Binding-site contacts:
Ligand atom CB contacts residue ASN109 of chain 1.A at 3.6 Å.
Ligand atom N contacts residue ALA110 of chain 1.A at 3.4 Å (h-bond).
Ligand atom CD2 contacts residue GLU177 of chain 1.A at 3.8 Å.
Ligand atom NH2 contacts residue GLU94 of chain 1.A at 3.1 Å (salt-bridge).
Ligand atom O contacts residue TYR113 of chain 1.A at 3.5 Å.
Ligand atom O contacts residue ZN1 of chain 1.E at 3.0 Å.
Ligand atom N contacts residue THR112 of chain 1.A at 3.2 Å (h-bond).
Ligand atom O contacts residue ARG848 of chain 1.A at 3.5 Å (salt-bridge).
Ligand atom O contacts residue GLU177 of chain 1.A at 3.9 Å.
Ligand atom O contacts residue PHE111 of chain 1.A at 3.4 Å.
Ligand atom CB contacts residue PHE96 of chain 1.A at 3.9 Å (hydrophobic).
Ligand atom O contacts residue GLN80 of chain 1.A at 2.9 Å (h-bond).
Ligand atom CZ contacts residue HIS81 of chain 1.A at 3.6 Å.
Ligand atom N contacts residue ASN109 of chain 1.A at 3.2 Å (h-bond).
Ligand atom O contacts residue PRO114 of chain 1.A at 3.7 Å.
Ligand atom O contacts residue THR112 of chain 1.A at 2.9 Å (h-bond).
Ligand atom NH1 contacts residue GLU94 of chain 1.A at 2.6 Å (salt-bridge).
Ligand atom CB contacts residue HIS77 of chain 1.A at 3.9 Å.
Ligand atom OG1 contacts residue TYR854 of chain 1.A at 3.4 Å (h-bond).
Ligand atom CA contacts residue THR112 of chain 1.A at 3.7 Å.
Ligand atom O contacts residue TYR854 of chain 1.A at 3.8 Å.
Ligand atom NH1 contacts residue PHE96 of chain 1.A at 3.7 Å.
Ligand atom N contacts residue ASN109 of chain 1.A at 3.4 Å (h-bond).
Ligand atom O contacts residue ALA110 of chain 1.A at 3.8 Å.
Ligand atom O contacts residue TYR854 of chain 1.A at 3.4 Å (h-bond).
Ligand atom CG contacts residue GLN80 of chain 1.A at 3.3 Å.
Ligand atom CB contacts residue ASN109 of chain 1.A at 3.8 Å.
Ligand atom NH2 contacts residue HIS81 of chain 1.A at 2.8 Å (h-bond).
Ligand atom CA contacts residue ALA110 of chain 1.A at 3.2 Å (hydrophobic).
Ligand atom NH2 contacts residue CYS85 of chain 1.A at 3.1 Å (h-bond).
Ligand atom CB contacts residue GLN80 of chain 1.A at 3.7 Å.
Ligand atom CD1 contacts residue GLY208 of chain 1.A at 3.4 Å.
Ligand atom CB contacts residue ALA110 of chain 1.A at 3.8 Å (hydrophobic).
Ligand atom NE contacts residue HIS81 of chain 1.A at 3.7 Å.
Ligand atom CZ contacts residue GLU94 of chain 1.A at 3.1 Å.
Ligand atom CG2 contacts residue PHE111 of chain 1.A at 3.6 Å (hydrophobic).
Ligand atom CD2 contacts residue MSE178 of chain 1.A at 3.9 Å.
Ligand atom N contacts residue PRO114 of chain 1.A at 3.9 Å.
Ligand atom C contacts residue TYR854 of chain 1.A at 3.9 Å (hydrophobic).
Ligand atom C contacts residue ALA110 of chain 1.A at 3.7 Å (hydrophobic).

The protein below binds the small molecule below.
Small molecule (SMILES): CC(C)C[C@H](NC(=O)[C@H](C)NC(=O)[C@H](C)N)C(=O)N[C@H](C(=O)N[C@@H](CCCN=C(N)N)C(=O)N[C@@H](C)C=O)[C@@H](C)O

Sequence of chain 1.A:
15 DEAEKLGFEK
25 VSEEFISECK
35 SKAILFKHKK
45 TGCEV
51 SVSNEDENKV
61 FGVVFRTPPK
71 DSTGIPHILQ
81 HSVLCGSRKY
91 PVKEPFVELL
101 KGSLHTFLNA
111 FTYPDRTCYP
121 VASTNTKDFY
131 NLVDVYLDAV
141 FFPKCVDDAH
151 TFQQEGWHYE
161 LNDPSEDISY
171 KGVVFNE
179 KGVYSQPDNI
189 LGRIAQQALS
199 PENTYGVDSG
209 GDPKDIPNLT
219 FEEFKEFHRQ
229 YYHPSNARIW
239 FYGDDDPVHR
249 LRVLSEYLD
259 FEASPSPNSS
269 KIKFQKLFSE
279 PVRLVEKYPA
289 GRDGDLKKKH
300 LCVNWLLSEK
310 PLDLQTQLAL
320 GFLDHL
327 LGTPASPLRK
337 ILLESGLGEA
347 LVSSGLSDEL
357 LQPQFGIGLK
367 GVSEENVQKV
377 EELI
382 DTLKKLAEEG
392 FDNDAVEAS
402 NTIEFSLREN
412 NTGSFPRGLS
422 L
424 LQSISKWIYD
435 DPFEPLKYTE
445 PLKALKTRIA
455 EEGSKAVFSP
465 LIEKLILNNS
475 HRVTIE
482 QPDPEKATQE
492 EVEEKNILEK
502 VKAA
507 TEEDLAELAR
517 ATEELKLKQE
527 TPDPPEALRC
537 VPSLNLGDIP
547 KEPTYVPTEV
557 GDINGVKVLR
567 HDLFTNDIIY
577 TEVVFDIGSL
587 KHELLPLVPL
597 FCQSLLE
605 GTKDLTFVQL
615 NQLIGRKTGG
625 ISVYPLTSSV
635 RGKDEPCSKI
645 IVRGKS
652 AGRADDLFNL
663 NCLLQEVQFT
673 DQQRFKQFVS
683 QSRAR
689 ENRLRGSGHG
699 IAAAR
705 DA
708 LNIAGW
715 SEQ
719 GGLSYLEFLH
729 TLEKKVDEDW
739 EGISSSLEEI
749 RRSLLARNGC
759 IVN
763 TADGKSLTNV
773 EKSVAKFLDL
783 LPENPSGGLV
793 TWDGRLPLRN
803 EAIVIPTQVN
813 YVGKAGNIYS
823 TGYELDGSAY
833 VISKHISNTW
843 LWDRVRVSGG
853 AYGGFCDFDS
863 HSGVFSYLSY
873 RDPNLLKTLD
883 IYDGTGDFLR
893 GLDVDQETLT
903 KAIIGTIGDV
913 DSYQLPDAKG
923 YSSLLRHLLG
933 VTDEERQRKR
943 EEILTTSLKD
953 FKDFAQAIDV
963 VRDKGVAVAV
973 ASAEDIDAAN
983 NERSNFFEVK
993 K